The small molecule below binds the protein below.
Small molecule (SMILES): O=C(COc1cccc(Br)c1)N[C@@H]1C[C@@H]2C[C@@H]2[C@@H]1O

Binding-site contacts:
Ligand atom C09 contacts residue CYS79 of chain 1.A at 3.7 Å (hydrophobic).
Ligand atom C03 contacts residue PHE101 of chain 1.A at 3.9 Å (hydrophobic).
Ligand atom C08 contacts residue ALA127 of chain 1.A at 3.3 Å (hydrophobic).
Ligand atom C18 contacts residue ALA105 of chain 1.A at 4.0 Å (hydrophobic).
Ligand atom N04 contacts residue ASP73 of chain 1.A at 2.4 Å (salt-bridge).
Ligand atom C18 contacts residue PHE101 of chain 1.A at 3.9 Å (hydrophobic).
Ligand atom O07 contacts residue ALA127 of chain 1.A at 3.4 Å.
Ligand atom C06 contacts residue ASP73 of chain 1.A at 3.8 Å.
Ligand atom O01 contacts residue LEU110 of chain 1.A at 3.5 Å.
Ligand atom C16 contacts residue TRP88 of chain 1.A at 3.4 Å (hydrophobic).
Ligand atom C05 contacts residue THR75 of chain 1.A at 3.6 Å.
Ligand atom C02 contacts residue ASP73 of chain 1.A at 3.6 Å.
Ligand atom C19 contacts residue LEU110 of chain 1.A at 3.7 Å (hydrophobic).
Ligand atom C17 contacts residue TRP88 of chain 1.A at 3.5 Å (hydrophobic).
Ligand atom C09 contacts residue ALA127 of chain 1.A at 3.6 Å (hydrophobic).
Ligand atom C11 contacts residue GLY126 of chain 1.A at 3.9 Å.
Ligand atom C10 contacts residue CYS79 of chain 1.A at 3.9 Å (hydrophobic).
Ligand atom O01 contacts residue TYR56 of chain 1.A at 3.4 Å.
Ligand atom C11 contacts residue TYR47 of chain 1.A at 3.8 Å (hydrophobic).
Ligand atom N04 contacts residue THR75 of chain 1.A at 3.2 Å (h-bond).
Ligand atom C16 contacts residue THR75 of chain 1.A at 4.0 Å.
Ligand atom BR1 contacts residue ALA50 of chain 1.A at 3.6 Å.
Ligand atom C02 contacts residue TRP60 of chain 1.A at 3.8 Å (hydrophobic).
Ligand atom O15 contacts residue SER129 of chain 1.A at 2.6 Å (h-bond).
Ligand atom C09 contacts residue VAL76 of chain 1.A at 3.6 Å (hydrophobic).
Ligand atom C05 contacts residue ASP73 of chain 1.A at 3.5 Å.
Ligand atom C14 contacts residue ALA127 of chain 1.A at 3.7 Å (hydrophobic).
Ligand atom C19 contacts residue ALA105 of chain 1.A at 3.7 Å (hydrophobic).
Ligand atom BR1 contacts residue LEU40 of chain 1.A at 3.9 Å.
Ligand atom C06 contacts residue THR75 of chain 1.A at 3.9 Å.
Ligand atom C03 contacts residue ASP73 of chain 1.A at 2.9 Å.
Ligand atom O15 contacts residue TYR56 of chain 1.A at 3.2 Å (h-bond).
Ligand atom BR1 contacts residue GLY38 of chain 1.A at 3.8 Å.
Ligand atom C02 contacts residue PHE101 of chain 1.A at 3.5 Å (hydrophobic).
Ligand atom BR1 contacts residue LEU39 of chain 1.A at 3.7 Å.
Ligand atom C03 contacts residue THR75 of chain 1.A at 3.7 Å.
Ligand atom C05 contacts residue SER129 of chain 1.A at 3.5 Å.
Ligand atom O01 contacts residue TRP60 of chain 1.A at 2.9 Å (h-bond).
Ligand atom C19 contacts residue TYR93 of chain 1.A at 3.7 Å (hydrophobic).
Ligand atom C19 contacts residue TRP88 of chain 1.A at 3.9 Å (hydrophobic).

Sequence of chain 1.A:
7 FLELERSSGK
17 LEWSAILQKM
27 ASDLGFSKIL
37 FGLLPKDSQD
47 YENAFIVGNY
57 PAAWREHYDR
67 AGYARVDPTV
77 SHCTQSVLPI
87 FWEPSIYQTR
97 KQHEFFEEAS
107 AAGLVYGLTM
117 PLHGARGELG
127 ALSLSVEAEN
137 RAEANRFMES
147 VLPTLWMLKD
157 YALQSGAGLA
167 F